Binding-site contacts:
Ligand atom N7 contacts residue CYS201 of chain 1.A at 3.4 Å (h-bond).
Ligand atom O1P contacts residue SER199 of chain 1.A at 3.5 Å (h-bond).
Ligand atom C2' contacts residue ASP234 of chain 1.A at 3.5 Å.
Ligand atom O5' contacts residue SER199 of chain 1.A at 3.2 Å (h-bond).
Ligand atom N1 contacts residue SER199 of chain 1.A at 3.6 Å.
Ligand atom N3 contacts residue SER199 of chain 1.A at 3.6 Å.
Ligand atom C1' contacts residue ASP234 of chain 1.A at 3.4 Å.
Ligand atom N7 contacts residue PRO197 of chain 1.A at 3.7 Å.
Ligand atom N1 contacts residue CYS201 of chain 1.A at 3.1 Å (h-bond).
Ligand atom C4' contacts residue SER68 of chain 1.A at 3.8 Å.
Ligand atom O2P contacts residue SER258 of chain 1.A at 3.3 Å (h-bond).
Ligand atom C2 contacts residue ILE200 of chain 1.A at 3.5 Å (hydrophobic).
Ligand atom C6 contacts residue CYS201 of chain 1.A at 2.1 Å (hydrophobic).
Ligand atom C5 contacts residue SER199 of chain 1.A at 3.6 Å.
Ligand atom C8 contacts residue GLY194 of chain 1.A at 3.7 Å.
Ligand atom C3' contacts residue SER68 of chain 1.A at 3.4 Å.
Ligand atom O3P contacts residue SER258 of chain 1.A at 3.1 Å (h-bond).
Ligand atom C8 contacts residue PRO197 of chain 1.A at 3.8 Å (hydrophobic).
Ligand atom O3P contacts residue GLY257 of chain 1.A at 2.9 Å (h-bond).
Ligand atom C5 contacts residue CYS201 of chain 1.A at 2.9 Å (hydrophobic).
Ligand atom O2' contacts residue ASP234 of chain 1.A at 2.6 Å (salt-bridge).
Ligand atom O4' contacts residue SER199 of chain 1.A at 3.7 Å.
Ligand atom C6 contacts residue SER199 of chain 1.A at 3.5 Å.
Ligand atom C2 contacts residue MET70 of chain 1.A at 3.7 Å (hydrophobic).
Ligand atom C4 contacts residue SER199 of chain 1.A at 3.6 Å.
Ligand atom P contacts residue TYR281 of chain 1.A at 3.6 Å.
Ligand atom N1 contacts residue ILE200 of chain 1.A at 3.5 Å.
Ligand atom O4' contacts residue ASP234 of chain 1.A at 3.5 Å (salt-bridge).
Ligand atom C4' contacts residue ASP234 of chain 1.A at 3.1 Å.
Ligand atom O4' contacts residue GLY235 of chain 1.A at 3.4 Å.
Ligand atom O3' contacts residue SER68 of chain 1.A at 2.7 Å (h-bond).
Ligand atom P contacts residue SER258 of chain 1.A at 3.8 Å.
Ligand atom O1P contacts residue GLY236 of chain 1.A at 2.9 Å (h-bond).
Ligand atom O3' contacts residue MET255 of chain 1.A at 3.4 Å (h-bond).
Ligand atom C3' contacts residue ASP234 of chain 1.A at 3.2 Å.
Ligand atom C2 contacts residue SER199 of chain 1.A at 3.6 Å.
Ligand atom O2P contacts residue TYR281 of chain 1.A at 2.5 Å (h-bond).
Ligand atom O3' contacts residue ASP234 of chain 1.A at 2.5 Å (salt-bridge).
Ligand atom C5' contacts residue TYR281 of chain 1.A at 3.3 Å (hydrophobic).
Ligand atom O5' contacts residue GLY235 of chain 1.A at 3.5 Å.

Sequence of chain 1.A:
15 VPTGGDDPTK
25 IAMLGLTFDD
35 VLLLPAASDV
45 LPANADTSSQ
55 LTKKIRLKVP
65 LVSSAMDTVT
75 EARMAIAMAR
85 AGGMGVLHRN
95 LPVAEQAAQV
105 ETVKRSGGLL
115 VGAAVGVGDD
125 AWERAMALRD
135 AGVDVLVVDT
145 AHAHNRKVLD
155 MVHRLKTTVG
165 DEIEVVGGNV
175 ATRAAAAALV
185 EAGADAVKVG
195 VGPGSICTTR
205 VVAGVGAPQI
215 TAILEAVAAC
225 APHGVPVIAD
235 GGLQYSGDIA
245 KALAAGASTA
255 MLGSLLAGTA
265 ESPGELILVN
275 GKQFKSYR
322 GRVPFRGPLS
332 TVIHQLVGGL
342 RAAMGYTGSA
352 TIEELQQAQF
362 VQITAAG

A small-molecule ligand and the protein it binds are described below.
Small molecule (SMILES): O=P(O)(O)OC[C@H]1O[C@@H](n2cnc3c(Cl)[nH+]cnc32)[C@H](O)[C@@H]1O